Sequence of chain 1.A:
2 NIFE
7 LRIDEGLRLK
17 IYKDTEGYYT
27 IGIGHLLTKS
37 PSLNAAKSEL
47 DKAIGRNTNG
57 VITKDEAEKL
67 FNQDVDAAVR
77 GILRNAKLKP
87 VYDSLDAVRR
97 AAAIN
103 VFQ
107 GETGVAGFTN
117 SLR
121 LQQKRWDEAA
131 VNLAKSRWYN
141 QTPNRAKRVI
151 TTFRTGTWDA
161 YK

A protein and the small-molecule ligand that binds it are described below.
Small molecule (SMILES): Fc1c(F)c(F)c(I)c(F)c1F

Binding-site contacts:
Ligand atom C2 contacts residue ALA99 of chain 1.A at 4.2 Å (hydrophobic).
Ligand atom C6 contacts residue LEU118 of chain 1.A at 3.4 Å (hydrophobic).
Ligand atom C2 contacts residue VAL111 of chain 1.A at 3.9 Å (hydrophobic).
Ligand atom F4 contacts residue LEU84 of chain 1.A at 2.8 Å.
Ligand atom F5 contacts residue VAL87 of chain 1.A at 3.2 Å.
Ligand atom F3 contacts residue ILE78 of chain 1.A at 3.6 Å.
Ligand atom C6 contacts residue ALA99 of chain 1.A at 3.4 Å (hydrophobic).
Ligand atom C4 contacts residue LEU84 of chain 1.A at 4.0 Å (hydrophobic).
Ligand atom F5 contacts residue LEU91 of chain 1.A at 3.5 Å.
Ligand atom F2 contacts residue VAL111 of chain 1.A at 3.0 Å.
Ligand atom C4 contacts residue ALA99 of chain 1.A at 4.2 Å (hydrophobic).
Ligand atom I1 contacts residue MSE102 of chain 1.A at 3.0 Å.
Ligand atom C5 contacts residue TYR88 of chain 1.A at 4.2 Å (hydrophobic).
Ligand atom C1 contacts residue LEU118 of chain 1.A at 3.5 Å (hydrophobic).
Ligand atom F2 contacts residue VAL103 of chain 1.A at 3.3 Å.
Ligand atom C1 contacts residue ALA99 of chain 1.A at 3.7 Å (hydrophobic).
Ligand atom C2 contacts residue LEU118 of chain 1.A at 4.0 Å (hydrophobic).
Ligand atom F6 contacts residue LEU91 of chain 1.A at 4.0 Å.
Ligand atom F3 contacts residue LEU84 of chain 1.A at 3.3 Å.
Ligand atom I1 contacts residue VAL111 of chain 1.A at 4.2 Å.
Ligand atom I1 contacts residue ALA99 of chain 1.A at 4.1 Å.
Ligand atom I1 contacts residue LEU118 of chain 1.A at 4.2 Å.
Ligand atom F6 contacts residue LEU118 of chain 1.A at 3.6 Å.
Ligand atom C3 contacts residue LEU84 of chain 1.A at 4.1 Å (hydrophobic).
Ligand atom F6 contacts residue LEU121 of chain 1.A at 3.4 Å.
Ligand atom F4 contacts residue ILE78 of chain 1.A at 3.4 Å.
Ligand atom C2 contacts residue VAL103 of chain 1.A at 4.0 Å (hydrophobic).
Ligand atom F5 contacts residue ALA99 of chain 1.A at 4.1 Å.
Ligand atom C3 contacts residue VAL103 of chain 1.A at 4.1 Å (hydrophobic).
Ligand atom C5 contacts residue LEU118 of chain 1.A at 3.8 Å (hydrophobic).
Ligand atom F3 contacts residue VAL103 of chain 1.A at 3.7 Å.
Ligand atom C5 contacts residue VAL87 of chain 1.A at 4.1 Å (hydrophobic).
Ligand atom C4 contacts residue ILE78 of chain 1.A at 4.2 Å (hydrophobic).
Ligand atom F6 contacts residue ALA99 of chain 1.A at 3.6 Å.
Ligand atom I1 contacts residue PHE153 of chain 1.A at 3.9 Å.
Ligand atom F5 contacts residue TYR88 of chain 1.A at 3.2 Å.
Ligand atom F4 contacts residue TYR88 of chain 1.A at 3.4 Å.
Ligand atom C5 contacts residue ALA99 of chain 1.A at 3.6 Å (hydrophobic).
Ligand atom F6 contacts residue PHE153 of chain 1.A at 3.5 Å.
Ligand atom F2 contacts residue ALA99 of chain 1.A at 4.0 Å.